A protein and the small-molecule ligand that binds it are described below.
Small molecule (SMILES): CC(=O)N[C@H]1[C@H](O[C@H]2[C@H](O)[C@@H](NC(C)=O)CO[C@@H]2CO)O[C@H](CO)[C@@H](O[C@@H]2O[C@H](CO)[C@@H](O)[C@H](O)[C@@H]2O)[C@@H]1O

Binding-site contacts:
Ligand atom C4 contacts residue ASN128 of chain 1.A at 4.1 Å.
Ligand atom C3 contacts residue ASN128 of chain 1.A at 3.8 Å.
Ligand atom N2 contacts residue ASN128 of chain 1.A at 3.0 Å (h-bond).
Ligand atom C1 contacts residue ASN128 of chain 1.A at 1.4 Å.
Ligand atom C7 contacts residue ASN128 of chain 1.A at 3.4 Å.
Ligand atom C8 contacts residue LYS139 of chain 1.A at 4.1 Å.
Ligand atom C6 contacts residue ASN128 of chain 1.A at 4.3 Å.
Ligand atom O6 contacts residue ASN128 of chain 1.A at 3.6 Å.
Ligand atom C2 contacts residue ASN128 of chain 1.A at 2.5 Å.
Ligand atom O5 contacts residue ASN128 of chain 1.A at 2.0 Å (h-bond).
Ligand atom O7 contacts residue ASN128 of chain 1.A at 3.8 Å.
Ligand atom O6 contacts residue LYS139 of chain 1.A at 3.7 Å.
Ligand atom C5 contacts residue ASN128 of chain 1.A at 3.4 Å.

Sequence of chain 1.A:
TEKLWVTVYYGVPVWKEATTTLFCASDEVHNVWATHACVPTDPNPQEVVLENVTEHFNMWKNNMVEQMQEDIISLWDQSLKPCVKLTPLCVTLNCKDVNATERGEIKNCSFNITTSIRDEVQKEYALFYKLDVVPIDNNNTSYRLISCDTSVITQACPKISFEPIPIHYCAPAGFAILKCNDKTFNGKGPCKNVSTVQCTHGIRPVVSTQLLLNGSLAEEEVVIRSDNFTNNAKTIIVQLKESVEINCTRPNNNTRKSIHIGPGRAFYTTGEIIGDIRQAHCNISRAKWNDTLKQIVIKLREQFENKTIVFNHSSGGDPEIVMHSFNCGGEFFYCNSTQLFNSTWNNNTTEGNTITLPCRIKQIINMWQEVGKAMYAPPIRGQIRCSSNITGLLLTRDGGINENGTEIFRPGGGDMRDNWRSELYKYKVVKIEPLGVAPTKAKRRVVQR